Sequence of chain 1.L:
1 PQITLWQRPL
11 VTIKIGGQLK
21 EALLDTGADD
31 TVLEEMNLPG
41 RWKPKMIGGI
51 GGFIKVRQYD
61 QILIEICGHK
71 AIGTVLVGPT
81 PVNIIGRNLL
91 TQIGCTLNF

A protein and the small-molecule ligand that binds it are described below.
Small molecule (SMILES): COC(=O)N[C@H](C(=O)N[C@@H](Cc1ccccc1)C[C@H](O)[C@H](Cc1ccc(-c2cccnc2)cc1)NC(=O)[C@@H](NC(=O)OC)C(C)(C)C)C(C)(C)C

Binding-site contacts:
Ligand atom C42 contacts residue ARG8 of chain 1.L at 3.2 Å.
Ligand atom C45 contacts residue PRO81 of chain 1.L at 3.5 Å (hydrophobic).
Ligand atom C20 contacts residue GLY49 of chain 1.K at 3.7 Å.
Ligand atom C16 contacts residue GLY27 of chain 1.K at 3.2 Å.
Ligand atom C13 contacts residue GLY49 of chain 1.L at 3.4 Å.
Ligand atom C50 contacts residue ILE47 of chain 1.L at 3.6 Å (hydrophobic).
Ligand atom C12 contacts residue PRO81 of chain 1.K at 3.6 Å (hydrophobic).
Ligand atom O27 contacts residue GLY49 of chain 1.L at 3.4 Å.
Ligand atom O51 contacts residue ASP25 of chain 1.L at 2.7 Å (salt-bridge).
Ligand atom C5 contacts residue GLY27 of chain 1.K at 3.5 Å.
Ligand atom C13 contacts residue GLY48 of chain 1.L at 3.1 Å.
Ligand atom O41 contacts residue ASP29 of chain 1.K at 2.9 Å (salt-bridge).
Ligand atom C13 contacts residue PRO81 of chain 1.K at 3.5 Å (hydrophobic).
Ligand atom C3 contacts residue ASP25 of chain 1.K at 3.5 Å.
Ligand atom C2 contacts residue GLY27 of chain 1.K at 3.6 Å.
Ligand atom N34 contacts residue GLY48 of chain 1.K at 3.3 Å (h-bond).
Ligand atom C3 contacts residue ASP25 of chain 1.L at 3.3 Å.
Ligand atom C4 contacts residue ASP25 of chain 1.K at 3.1 Å.
Ligand atom N6 contacts residue GLY27 of chain 1.L at 3.1 Å (h-bond).
Ligand atom C49 contacts residue GLY48 of chain 1.K at 3.3 Å.
Ligand atom C39 contacts residue ASP30 of chain 1.K at 3.7 Å.
Ligand atom C26 contacts residue GLY48 of chain 1.L at 3.6 Å.
Ligand atom C42 contacts residue ASP29 of chain 1.K at 3.4 Å.
Ligand atom O37 contacts residue GLY49 of chain 1.K at 3.3 Å.
Ligand atom O36 contacts residue GLY48 of chain 1.K at 3.0 Å (h-bond).
Ligand atom O41 contacts residue ALA28 of chain 1.K at 3.7 Å.
Ligand atom C29 contacts residue ASP30 of chain 1.L at 3.5 Å.
Ligand atom C35 contacts residue GLY48 of chain 1.K at 3.7 Å.
Ligand atom O51 contacts residue ASP25 of chain 1.K at 2.7 Å (salt-bridge).
Ligand atom C8 contacts residue GLY27 of chain 1.L at 3.3 Å.
Ligand atom O51 contacts residue GLY27 of chain 1.K at 3.4 Å (h-bond).
Ligand atom N23 contacts residue GLY48 of chain 1.L at 3.6 Å.
Ligand atom O31 contacts residue ASP29 of chain 1.L at 3.1 Å (salt-bridge).
Ligand atom C11 contacts residue VAL82 of chain 1.K at 3.7 Å (hydrophobic).
Ligand atom C5 contacts residue ASP25 of chain 1.L at 3.7 Å.
Ligand atom C44 contacts residue PRO81 of chain 1.L at 3.7 Å (hydrophobic).
Ligand atom N1 contacts residue GLY27 of chain 1.K at 3.0 Å (h-bond).
Ligand atom C19 contacts residue GLY49 of chain 1.K at 3.5 Å.
Ligand atom N46 contacts residue PRO81 of chain 1.L at 3.7 Å.
Ligand atom O25 contacts residue GLY48 of chain 1.L at 3.5 Å (h-bond).

Sequence of chain 1.K:
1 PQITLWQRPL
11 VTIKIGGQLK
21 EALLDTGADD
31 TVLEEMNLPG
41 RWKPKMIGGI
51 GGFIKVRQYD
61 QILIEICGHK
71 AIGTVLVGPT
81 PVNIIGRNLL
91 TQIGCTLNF